A protein and the small-molecule ligand that binds it are described below.
Small molecule (SMILES): O=c1[nH]cnc2nc[nH]c12

Binding-site contacts:
Ligand atom N7 contacts residue ARG195 of chain 2.B at 4.2 Å.
Ligand atom N9 contacts residue ASP274 of chain 2.B at 2.7 Å (salt-bridge).
Ligand atom C2 contacts residue ALA70 of chain 2.B at 4.4 Å (hydrophobic).
Ligand atom C4 contacts residue ASP274 of chain 2.B at 3.7 Å.
Ligand atom N3 contacts residue ASP274 of chain 2.B at 4.0 Å.
Ligand atom C6 contacts residue PHE220 of chain 2.B at 3.1 Å (hydrophobic).
Ligand atom O6 contacts residue SER123 of chain 2.B at 4.0 Å.
Ligand atom N9 contacts residue TYR72 of chain 2.B at 3.3 Å.
Ligand atom N9 contacts residue PHE220 of chain 2.B at 3.7 Å.
Ligand atom C6 contacts residue PHE73 of chain 2.B at 3.8 Å (hydrophobic).
Ligand atom C5 contacts residue PHE220 of chain 2.B at 3.4 Å (hydrophobic).
Ligand atom O6 contacts residue PHE220 of chain 2.B at 3.2 Å.
Ligand atom C2 contacts residue PHE73 of chain 2.B at 4.2 Å (hydrophobic).
Ligand atom C2 contacts residue TYR72 of chain 2.B at 4.2 Å (hydrophobic).
Ligand atom C6 contacts residue THR191 of chain 2.B at 4.3 Å.
Ligand atom C8 contacts residue PHE220 of chain 2.B at 3.6 Å (hydrophobic).
Ligand atom C5 contacts residue TYR72 of chain 2.B at 3.7 Å (hydrophobic).
Ligand atom O6 contacts residue PHE73 of chain 2.B at 3.6 Å.
Ligand atom N7 contacts residue TYR72 of chain 2.B at 3.6 Å.
Ligand atom N3 contacts residue TYR72 of chain 2.B at 3.4 Å.
Ligand atom N1 contacts residue PHE73 of chain 2.B at 3.6 Å.
Ligand atom C8 contacts residue ASP274 of chain 2.B at 3.7 Å.
Ligand atom C4 contacts residue TYR72 of chain 2.B at 3.4 Å (hydrophobic).
Ligand atom N7 contacts residue THR191 of chain 2.B at 2.9 Å (h-bond).
Ligand atom C8 contacts residue TYR72 of chain 2.B at 3.5 Å (hydrophobic).
Ligand atom C6 contacts residue TYR72 of chain 2.B at 4.3 Å (hydrophobic).
Ligand atom C4 contacts residue PHE220 of chain 2.B at 3.6 Å (hydrophobic).
Ligand atom C8 contacts residue ARG195 of chain 2.B at 3.2 Å.
Ligand atom C5 contacts residue THR191 of chain 2.B at 3.9 Å.
Ligand atom C2 contacts residue PHE220 of chain 2.B at 3.5 Å (hydrophobic).
Ligand atom O6 contacts residue ARG189 of chain 2.B at 2.8 Å (salt-bridge).
Ligand atom O6 contacts residue THR191 of chain 2.B at 4.0 Å.
Ligand atom C8 contacts residue THR191 of chain 2.B at 3.2 Å.
Ligand atom N3 contacts residue PHE220 of chain 2.B at 3.8 Å.
Ligand atom N1 contacts residue ARG189 of chain 2.B at 3.9 Å.
Ligand atom N1 contacts residue PHE220 of chain 2.B at 3.4 Å.
Ligand atom N7 contacts residue PHE220 of chain 2.B at 3.2 Å.
Ligand atom N9 contacts residue ARG195 of chain 2.B at 3.9 Å.
Ligand atom C6 contacts residue ARG189 of chain 2.B at 3.7 Å.

Sequence of chain 2.B:
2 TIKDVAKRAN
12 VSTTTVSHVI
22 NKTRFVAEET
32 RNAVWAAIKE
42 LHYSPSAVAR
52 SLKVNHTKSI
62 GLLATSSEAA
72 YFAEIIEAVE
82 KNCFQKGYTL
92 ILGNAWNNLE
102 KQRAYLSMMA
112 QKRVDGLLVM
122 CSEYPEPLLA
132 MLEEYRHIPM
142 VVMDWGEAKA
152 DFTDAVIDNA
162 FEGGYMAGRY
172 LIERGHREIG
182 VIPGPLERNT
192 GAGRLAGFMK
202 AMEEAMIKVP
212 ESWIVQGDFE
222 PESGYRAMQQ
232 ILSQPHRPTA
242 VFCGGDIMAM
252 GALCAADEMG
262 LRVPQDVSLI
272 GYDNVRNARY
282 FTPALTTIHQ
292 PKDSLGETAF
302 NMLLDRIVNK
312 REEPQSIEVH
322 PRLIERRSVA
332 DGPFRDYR